Binding-site contacts:
Ligand atom C16 contacts residue GLY117 of chain 1.A at 3.9 Å.
Ligand atom C14 contacts residue TRP84 of chain 1.A at 3.8 Å (hydrophobic).
Ligand atom O02 contacts residue PHE288 of chain 1.A at 3.8 Å.
Ligand atom C22 contacts residue TYR121 of chain 1.A at 4.0 Å (hydrophobic).
Ligand atom C13 contacts residue TRP84 of chain 1.A at 3.6 Å (hydrophobic).
Ligand atom C16 contacts residue TRP84 of chain 1.A at 3.9 Å (hydrophobic).
Ligand atom CL contacts residue TYR70 of chain 1.A at 3.2 Å.
Ligand atom C10 contacts residue PHE330 of chain 1.A at 4.1 Å (hydrophobic).
Ligand atom C08 contacts residue TYR334 of chain 1.A at 3.7 Å (hydrophobic).
Ligand atom C01 contacts residue ILE287 of chain 1.A at 3.5 Å (hydrophobic).
Ligand atom C07 contacts residue PHE331 of chain 1.A at 3.4 Å (hydrophobic).
Ligand atom N12 contacts residue PHE330 of chain 1.A at 4.1 Å.
Ligand atom C16 contacts residue GLY118 of chain 1.A at 3.6 Å.
Ligand atom C18 contacts residue GLU199 of chain 1.A at 3.4 Å.
Ligand atom C13 contacts residue PHE330 of chain 1.A at 3.8 Å (hydrophobic).
Ligand atom C27 contacts residue TRP279 of chain 1.A at 4.1 Å (hydrophobic).
Ligand atom C11 contacts residue PHE330 of chain 1.A at 4.0 Å (hydrophobic).
Ligand atom C17 contacts residue GLU199 of chain 1.A at 3.1 Å.
Ligand atom O06 contacts residue PHE290 of chain 1.A at 3.0 Å.
Ligand atom C03 contacts residue TRP279 of chain 1.A at 4.1 Å (hydrophobic).
Ligand atom C21 contacts residue PHE330 of chain 1.A at 4.0 Å (hydrophobic).
Ligand atom C17 contacts residue GLY118 of chain 1.A at 4.0 Å.
Ligand atom C19 contacts residue HIS440 of chain 1.A at 3.8 Å.
Ligand atom C21 contacts residue TYR121 of chain 1.A at 4.0 Å (hydrophobic).
Ligand atom C01 contacts residue PHE288 of chain 1.A at 3.0 Å (hydrophobic).
Ligand atom C29 contacts residue TRP279 of chain 1.A at 3.9 Å (hydrophobic).
Ligand atom C15 contacts residue TRP84 of chain 1.A at 3.7 Å (hydrophobic).
Ligand atom O06 contacts residue PHE331 of chain 1.A at 3.2 Å.
Ligand atom C05 contacts residue PHE290 of chain 1.A at 4.2 Å (hydrophobic).
Ligand atom C01 contacts residue PHE331 of chain 1.A at 3.9 Å (hydrophobic).
Ligand atom C25 contacts residue TRP279 of chain 1.A at 4.2 Å (hydrophobic).
Ligand atom C10 contacts residue PHE331 of chain 1.A at 3.8 Å (hydrophobic).
Ligand atom C22 contacts residue TYR334 of chain 1.A at 4.0 Å (hydrophobic).
Ligand atom C05 contacts residue TYR121 of chain 1.A at 4.2 Å (hydrophobic).
Ligand atom C28 contacts residue TRP279 of chain 1.A at 3.9 Å (hydrophobic).
Ligand atom C20 contacts residue PHE330 of chain 1.A at 3.8 Å (hydrophobic).
Ligand atom C09 contacts residue PHE330 of chain 1.A at 3.7 Å (hydrophobic).
Ligand atom C05 contacts residue PHE331 of chain 1.A at 3.7 Å (hydrophobic).
Ligand atom CL contacts residue TYR334 of chain 1.A at 4.1 Å.
Ligand atom C18 contacts residue HIS440 of chain 1.A at 3.7 Å.

Sequence of chain 1.A:
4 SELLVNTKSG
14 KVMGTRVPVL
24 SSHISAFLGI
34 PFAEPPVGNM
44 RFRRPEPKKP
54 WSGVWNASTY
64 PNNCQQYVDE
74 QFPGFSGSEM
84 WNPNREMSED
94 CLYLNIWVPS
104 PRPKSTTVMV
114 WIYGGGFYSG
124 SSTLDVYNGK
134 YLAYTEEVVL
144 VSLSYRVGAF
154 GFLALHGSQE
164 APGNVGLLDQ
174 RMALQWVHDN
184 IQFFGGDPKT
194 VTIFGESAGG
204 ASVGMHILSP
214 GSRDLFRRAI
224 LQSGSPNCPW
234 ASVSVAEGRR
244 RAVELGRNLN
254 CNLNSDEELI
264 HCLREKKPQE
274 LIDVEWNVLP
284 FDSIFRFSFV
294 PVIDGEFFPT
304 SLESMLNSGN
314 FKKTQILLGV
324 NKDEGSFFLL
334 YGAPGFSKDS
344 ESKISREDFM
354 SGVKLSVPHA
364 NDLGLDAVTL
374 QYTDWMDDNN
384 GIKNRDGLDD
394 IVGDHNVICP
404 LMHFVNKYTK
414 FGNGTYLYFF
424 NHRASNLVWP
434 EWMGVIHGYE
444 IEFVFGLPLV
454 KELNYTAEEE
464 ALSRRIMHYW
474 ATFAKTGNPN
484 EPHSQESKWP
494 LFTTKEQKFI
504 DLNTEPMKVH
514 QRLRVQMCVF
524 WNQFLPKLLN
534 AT

This small molecule binds to this protein.
Small molecule (SMILES): COc1c(C(=O)CCC2CCN(Cc3ccccc3)CC2)cc(Cl)c2[nH]ccc12